Binding-site contacts:
Ligand atom CG contacts residue PHE496 of chain 5.QA at 4.0 Å (hydrophobic).
Ligand atom CB contacts residue GLY495 of chain 5.QA at 3.9 Å.
Ligand atom O contacts residue ARG442 of chain 5.QA at 4.3 Å.
Ligand atom CB contacts residue ASN492 of chain 5.QA at 3.8 Å.
Ligand atom C contacts residue ARG442 of chain 5.QA at 4.4 Å.
Ligand atom N contacts residue ARG442 of chain 5.QA at 4.2 Å.
Ligand atom N contacts residue ASN492 of chain 5.QA at 3.3 Å (h-bond).
Ligand atom CZ contacts residue PHE496 of chain 5.QA at 3.9 Å (hydrophobic).
Ligand atom CD1 contacts residue PRO438 of chain 5.QA at 4.4 Å (hydrophobic).
Ligand atom C contacts residue ASN492 of chain 5.QA at 4.0 Å.
Ligand atom CZ contacts residue PRO438 of chain 5.QA at 3.4 Å (hydrophobic).
Ligand atom CD2 contacts residue ARG442 of chain 5.QA at 3.5 Å.
Ligand atom CG contacts residue GLY495 of chain 5.QA at 4.4 Å.
Ligand atom CG contacts residue ASN492 of chain 5.QA at 4.3 Å.
Ligand atom CE2 contacts residue PRO438 of chain 5.QA at 3.7 Å (hydrophobic).
Ligand atom CD1 contacts residue PHE496 of chain 5.QA at 3.7 Å (hydrophobic).
Ligand atom CE1 contacts residue ILE434 of chain 5.QA at 3.9 Å (hydrophobic).
Ligand atom CA contacts residue ASN492 of chain 5.QA at 3.3 Å.
Ligand atom CD2 contacts residue PRO438 of chain 5.QA at 4.4 Å (hydrophobic).
Ligand atom CB contacts residue PHE496 of chain 5.QA at 3.9 Å (hydrophobic).
Ligand atom N contacts residue SER491 of chain 5.QA at 4.1 Å.
Ligand atom O contacts residue PRO438 of chain 5.QA at 4.0 Å.
Ligand atom CE2 contacts residue ARG442 of chain 5.QA at 3.6 Å.
Ligand atom O contacts residue ASN492 of chain 5.QA at 4.2 Å.
Ligand atom CD1 contacts residue ASN492 of chain 5.QA at 3.9 Å.
Ligand atom CD1 contacts residue ILE434 of chain 5.QA at 4.1 Å (hydrophobic).
Ligand atom CE1 contacts residue PHE496 of chain 5.QA at 3.6 Å (hydrophobic).
Ligand atom CE1 contacts residue PRO438 of chain 5.QA at 3.8 Å (hydrophobic).
Ligand atom CA contacts residue ARG442 of chain 5.QA at 3.6 Å.

The protein below binds the small molecule below.
Small molecule (SMILES): N[C@@H](Cc1ccccc1)C(=O)NCC=O

Sequence of chain 5.QA:
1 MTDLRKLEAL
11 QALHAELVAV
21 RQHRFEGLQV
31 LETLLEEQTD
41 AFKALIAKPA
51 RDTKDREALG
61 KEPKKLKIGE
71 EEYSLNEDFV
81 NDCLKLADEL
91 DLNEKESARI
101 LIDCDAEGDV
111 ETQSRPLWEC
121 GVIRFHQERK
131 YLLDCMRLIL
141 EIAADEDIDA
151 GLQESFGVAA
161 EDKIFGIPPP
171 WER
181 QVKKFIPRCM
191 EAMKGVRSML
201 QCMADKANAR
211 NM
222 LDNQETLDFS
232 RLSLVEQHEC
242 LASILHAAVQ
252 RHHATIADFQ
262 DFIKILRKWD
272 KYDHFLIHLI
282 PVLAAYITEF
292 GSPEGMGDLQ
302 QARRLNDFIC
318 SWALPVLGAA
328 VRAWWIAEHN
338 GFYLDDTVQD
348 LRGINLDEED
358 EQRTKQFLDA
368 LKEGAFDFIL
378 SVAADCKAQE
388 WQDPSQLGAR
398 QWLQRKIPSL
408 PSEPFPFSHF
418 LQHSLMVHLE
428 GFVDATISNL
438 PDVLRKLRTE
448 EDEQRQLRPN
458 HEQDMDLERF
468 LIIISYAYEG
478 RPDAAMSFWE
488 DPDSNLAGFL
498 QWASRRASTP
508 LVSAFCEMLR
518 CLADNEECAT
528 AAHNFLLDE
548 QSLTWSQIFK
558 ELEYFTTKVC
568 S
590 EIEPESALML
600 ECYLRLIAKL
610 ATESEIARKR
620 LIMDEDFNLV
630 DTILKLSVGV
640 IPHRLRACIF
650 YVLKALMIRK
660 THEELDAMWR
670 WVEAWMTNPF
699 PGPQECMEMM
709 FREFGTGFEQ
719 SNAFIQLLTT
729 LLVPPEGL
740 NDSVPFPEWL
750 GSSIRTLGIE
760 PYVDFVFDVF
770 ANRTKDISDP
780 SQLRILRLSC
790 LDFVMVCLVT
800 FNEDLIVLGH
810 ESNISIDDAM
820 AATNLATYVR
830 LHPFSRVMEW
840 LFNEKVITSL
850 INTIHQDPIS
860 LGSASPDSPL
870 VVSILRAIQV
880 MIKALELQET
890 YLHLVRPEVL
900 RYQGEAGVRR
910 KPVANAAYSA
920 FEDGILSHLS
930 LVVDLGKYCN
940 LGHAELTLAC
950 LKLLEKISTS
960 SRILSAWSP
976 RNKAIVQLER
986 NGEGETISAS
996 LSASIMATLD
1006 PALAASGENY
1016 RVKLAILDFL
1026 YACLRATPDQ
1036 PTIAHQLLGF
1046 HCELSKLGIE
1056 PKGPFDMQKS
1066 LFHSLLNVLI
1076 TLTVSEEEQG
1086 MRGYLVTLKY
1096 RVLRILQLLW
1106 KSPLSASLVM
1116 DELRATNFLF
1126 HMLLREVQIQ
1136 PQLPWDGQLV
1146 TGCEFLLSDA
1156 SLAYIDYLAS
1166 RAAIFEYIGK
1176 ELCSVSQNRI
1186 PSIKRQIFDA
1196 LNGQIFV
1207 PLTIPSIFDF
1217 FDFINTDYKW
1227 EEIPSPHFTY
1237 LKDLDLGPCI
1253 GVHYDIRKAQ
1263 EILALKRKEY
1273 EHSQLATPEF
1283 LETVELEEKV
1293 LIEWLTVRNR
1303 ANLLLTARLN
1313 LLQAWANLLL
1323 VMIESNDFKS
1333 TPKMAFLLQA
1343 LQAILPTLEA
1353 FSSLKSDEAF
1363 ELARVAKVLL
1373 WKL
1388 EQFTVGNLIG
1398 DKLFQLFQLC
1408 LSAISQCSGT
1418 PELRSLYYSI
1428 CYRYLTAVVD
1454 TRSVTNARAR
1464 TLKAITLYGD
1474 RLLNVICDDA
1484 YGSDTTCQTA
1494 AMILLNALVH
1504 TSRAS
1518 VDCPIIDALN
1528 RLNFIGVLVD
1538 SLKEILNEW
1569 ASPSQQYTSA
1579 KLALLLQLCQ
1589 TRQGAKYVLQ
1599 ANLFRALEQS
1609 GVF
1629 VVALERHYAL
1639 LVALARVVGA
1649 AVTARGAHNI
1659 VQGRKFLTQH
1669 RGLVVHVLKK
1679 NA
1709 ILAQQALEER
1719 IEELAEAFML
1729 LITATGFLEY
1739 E